Sequence of chain 2.A:
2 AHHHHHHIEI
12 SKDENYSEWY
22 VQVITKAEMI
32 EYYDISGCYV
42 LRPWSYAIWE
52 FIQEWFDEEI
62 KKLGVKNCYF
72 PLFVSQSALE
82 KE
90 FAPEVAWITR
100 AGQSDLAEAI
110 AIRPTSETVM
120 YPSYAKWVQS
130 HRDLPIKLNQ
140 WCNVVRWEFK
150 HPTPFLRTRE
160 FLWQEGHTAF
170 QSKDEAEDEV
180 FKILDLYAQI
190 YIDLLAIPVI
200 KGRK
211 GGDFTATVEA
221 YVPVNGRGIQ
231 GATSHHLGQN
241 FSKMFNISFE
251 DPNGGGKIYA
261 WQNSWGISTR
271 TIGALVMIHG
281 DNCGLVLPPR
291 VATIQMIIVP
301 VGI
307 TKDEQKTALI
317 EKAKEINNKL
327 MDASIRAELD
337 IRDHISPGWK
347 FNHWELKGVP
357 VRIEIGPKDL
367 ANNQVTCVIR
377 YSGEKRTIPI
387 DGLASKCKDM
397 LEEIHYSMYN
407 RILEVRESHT

This protein binds this small molecule.
Small molecule (SMILES): N[C@@H](CO)C(=O)O

Binding-site contacts:
Ligand atom CA contacts residue ALA108 of chain 1.A at 4.5 Å (hydrophobic).
Ligand atom OG contacts residue ALA108 of chain 1.A at 3.9 Å.
Ligand atom OG contacts residue ARG99 of chain 2.A at 4.3 Å.
Ligand atom OXT contacts residue TRP96 of chain 1.A at 4.1 Å.
Ligand atom N contacts residue ALA108 of chain 1.A at 3.5 Å.
Ligand atom OXT contacts residue GLN77 of chain 1.A at 3.5 Å (h-bond).
Ligand atom O contacts residue TRP96 of chain 1.A at 3.9 Å.
Ligand atom C contacts residue TRP96 of chain 1.A at 3.8 Å (hydrophobic).
Ligand atom CA contacts residue ARG99 of chain 2.A at 4.0 Å.
Ligand atom O contacts residue ARG99 of chain 2.A at 2.8 Å (salt-bridge).
Ligand atom C contacts residue ARG99 of chain 2.A at 3.8 Å.
Ligand atom CB contacts residue ARG99 of chain 2.A at 3.8 Å.
Ligand atom N contacts residue GLN77 of chain 1.A at 3.5 Å (h-bond).
Ligand atom OG contacts residue THR98 of chain 1.A at 3.9 Å.
Ligand atom CA contacts residue TRP96 of chain 1.A at 3.9 Å (hydrophobic).
Ligand atom N contacts residue TRP96 of chain 1.A at 3.6 Å.

Sequence of chain 1.A:
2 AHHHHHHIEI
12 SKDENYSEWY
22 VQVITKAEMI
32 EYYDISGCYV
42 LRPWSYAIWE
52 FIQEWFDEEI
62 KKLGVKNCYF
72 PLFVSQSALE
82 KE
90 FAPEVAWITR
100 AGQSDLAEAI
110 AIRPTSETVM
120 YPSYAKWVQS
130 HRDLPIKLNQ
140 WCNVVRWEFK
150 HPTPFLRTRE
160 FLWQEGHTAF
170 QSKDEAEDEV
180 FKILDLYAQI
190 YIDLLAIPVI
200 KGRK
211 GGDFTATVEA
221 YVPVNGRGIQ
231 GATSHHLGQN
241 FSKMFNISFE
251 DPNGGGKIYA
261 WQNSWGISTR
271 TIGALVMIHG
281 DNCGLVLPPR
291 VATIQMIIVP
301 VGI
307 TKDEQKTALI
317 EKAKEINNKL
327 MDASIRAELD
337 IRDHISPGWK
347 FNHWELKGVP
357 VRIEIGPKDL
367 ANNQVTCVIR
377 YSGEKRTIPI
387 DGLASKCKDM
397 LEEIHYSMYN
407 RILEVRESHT